A small-molecule ligand and the protein it binds are described below.
Small molecule (SMILES): CN1C(=S)N(c2ccc(Cl)c(Cl)c2)C(=O)[C@@]1(C)c1ccc(O)cc1

Binding-site contacts:
Ligand atom C4A contacts residue MET75 of chain 1.A at 3.8 Å (hydrophobic).
Ligand atom CL1 contacts residue MET75 of chain 1.A at 3.5 Å.
Ligand atom C3B contacts residue THR207 of chain 1.A at 3.8 Å.
Ligand atom C3B contacts residue TRP71 of chain 1.A at 3.9 Å (hydrophobic).
Ligand atom C2B contacts residue MET72 of chain 1.A at 3.8 Å (hydrophobic).
Ligand atom O4 contacts residue HIS204 of chain 1.A at 2.8 Å (h-bond).
Ligand atom C4B contacts residue HIS204 of chain 1.A at 3.6 Å.
Ligand atom C5B contacts residue HIS204 of chain 1.A at 3.8 Å.
Ligand atom O2 contacts residue LEU34 of chain 1.A at 3.6 Å.
Ligand atom C1B contacts residue MET72 of chain 1.A at 3.7 Å (hydrophobic).
Ligand atom CL1 contacts residue VAL76 of chain 1.A at 3.6 Å.
Ligand atom CL1 contacts residue PHE94 of chain 1.A at 3.9 Å.
Ligand atom CL1 contacts residue MET79 of chain 1.A at 3.8 Å.
Ligand atom C4B contacts residue THR207 of chain 1.A at 3.9 Å.
Ligand atom C3B contacts residue MET72 of chain 1.A at 3.8 Å (hydrophobic).
Ligand atom C4 contacts residue MET110 of chain 1.A at 3.7 Å (hydrophobic).
Ligand atom C6B contacts residue THR207 of chain 1.A at 3.3 Å.
Ligand atom C4 contacts residue THR207 of chain 1.A at 3.1 Å.
Ligand atom C5A contacts residue PHE94 of chain 1.A at 3.7 Å (hydrophobic).
Ligand atom C3A contacts residue LEU37 of chain 1.A at 3.8 Å (hydrophobic).
Ligand atom O2 contacts residue MET72 of chain 1.A at 3.8 Å.
Ligand atom C2A contacts residue LEU34 of chain 1.A at 3.5 Å (hydrophobic).
Ligand atom C5A contacts residue MET75 of chain 1.A at 3.9 Å (hydrophobic).
Ligand atom C5B contacts residue THR207 of chain 1.A at 3.6 Å.
Ligand atom C4A contacts residue PHE94 of chain 1.A at 3.8 Å (hydrophobic).
Ligand atom C31 contacts residue ASN35 of chain 1.A at 3.0 Å.
Ligand atom O4 contacts residue ILE229 of chain 1.A at 3.7 Å.
Ligand atom C6B contacts residue MET72 of chain 1.A at 3.4 Å (hydrophobic).
Ligand atom O2 contacts residue GLY38 of chain 1.A at 3.7 Å.
Ligand atom C4B contacts residue MET72 of chain 1.A at 3.7 Å (hydrophobic).
Ligand atom C2B contacts residue THR207 of chain 1.A at 3.8 Å.
Ligand atom C3A contacts residue MET75 of chain 1.A at 3.8 Å (hydrophobic).
Ligand atom C5B contacts residue MET72 of chain 1.A at 3.4 Å (hydrophobic).
Ligand atom C1B contacts residue THR207 of chain 1.A at 3.8 Å.
Ligand atom O4 contacts residue VAL233 of chain 1.A at 3.5 Å.
Ligand atom C6A contacts residue PHE94 of chain 1.A at 3.9 Å (hydrophobic).
Ligand atom C5B contacts residue LEU203 of chain 1.A at 3.7 Å (hydrophobic).
Ligand atom C3B contacts residue ILE229 of chain 1.A at 3.8 Å (hydrophobic).
Ligand atom C2A contacts residue GLY38 of chain 1.A at 3.8 Å.
Ligand atom CL2 contacts residue ARG82 of chain 1.A at 3.4 Å.

Sequence of chain 1.A:
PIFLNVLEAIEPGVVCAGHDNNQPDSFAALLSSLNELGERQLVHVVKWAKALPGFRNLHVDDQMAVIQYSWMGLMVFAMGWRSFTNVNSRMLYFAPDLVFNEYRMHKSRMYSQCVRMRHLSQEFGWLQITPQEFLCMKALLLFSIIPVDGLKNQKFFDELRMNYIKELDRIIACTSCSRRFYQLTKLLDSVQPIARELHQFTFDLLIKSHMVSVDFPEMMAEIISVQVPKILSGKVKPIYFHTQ